Binding-site contacts:
Ligand atom C8 contacts residue SER390 of chain 1.A at 3.2 Å.
Ligand atom O5P contacts residue THR386 of chain 1.A at 2.8 Å (h-bond).
Ligand atom O3P contacts residue ARG466 of chain 1.A at 3.2 Å (salt-bridge).
Ligand atom P2 contacts residue THR389 of chain 1.A at 3.6 Å.
Ligand atom C3' contacts residue ARG590 of chain 1.A at 3.6 Å.
Ligand atom P2 contacts residue SER388 of chain 1.A at 3.6 Å.
Ligand atom C5' contacts residue ARG590 of chain 1.A at 3.4 Å.
Ligand atom C8 contacts residue LEU589 of chain 1.A at 3.2 Å (hydrophobic).
Ligand atom O2P contacts residue THR592 of chain 1.A at 3.4 Å (h-bond).
Ligand atom O6P contacts residue LYS385 of chain 1.A at 3.3 Å (salt-bridge).
Ligand atom O4' contacts residue ALA387 of chain 1.A at 3.2 Å (h-bond).
Ligand atom O5' contacts residue THR386 of chain 1.A at 3.1 Å (h-bond).
Ligand atom N1 contacts residue HIS588 of chain 1.A at 3.5 Å.
Ligand atom O4P contacts residue ALA387 of chain 1.A at 3.2 Å.
Ligand atom O5P contacts residue LYS385 of chain 1.A at 2.8 Å (salt-bridge).
Ligand atom N6 contacts residue TYR581 of chain 1.A at 3.3 Å (h-bond).
Ligand atom P2 contacts residue LYS385 of chain 1.A at 3.5 Å.
Ligand atom N6 contacts residue HIS588 of chain 1.A at 3.4 Å.
Ligand atom P2 contacts residue ALA387 of chain 1.A at 3.5 Å.
Ligand atom O3P contacts residue LYS595 of chain 1.A at 2.6 Å (salt-bridge).
Ligand atom N7 contacts residue SER390 of chain 1.A at 2.5 Å (h-bond).
Ligand atom P1 contacts residue ARG466 of chain 1.A at 3.6 Å.
Ligand atom O1P contacts residue SER474 of chain 1.A at 3.1 Å (h-bond).
Ligand atom O5P contacts residue SER388 of chain 1.A at 2.9 Å (h-bond).
Ligand atom P2 contacts residue THR386 of chain 1.A at 3.6 Å.
Ligand atom O2' contacts residue LYS591 of chain 1.A at 3.4 Å.
Ligand atom O3' contacts residue ARG466 of chain 1.A at 2.9 Å (salt-bridge).
Ligand atom N7 contacts residue HIS588 of chain 1.A at 3.1 Å.
Ligand atom O6P contacts residue ARG590 of chain 1.A at 3.1 Å.
Ligand atom O5' contacts residue LYS385 of chain 1.A at 3.0 Å.
Ligand atom O5' contacts residue ALA387 of chain 1.A at 3.1 Å (h-bond).
Ligand atom N6 contacts residue SER587 of chain 1.A at 2.7 Å (h-bond).
Ligand atom O4P contacts residue THR389 of chain 1.A at 2.7 Å (h-bond).
Ligand atom O5P contacts residue ALA387 of chain 1.A at 3.4 Å (h-bond).
Ligand atom O1P contacts residue THR592 of chain 1.A at 2.4 Å (h-bond).
Ligand atom C6 contacts residue HIS588 of chain 1.A at 3.4 Å.
Ligand atom C4 contacts residue ALA387 of chain 1.A at 3.5 Å (hydrophobic).
Ligand atom N7 contacts residue SER587 of chain 1.A at 3.5 Å (h-bond).
Ligand atom O4P contacts residue SER388 of chain 1.A at 2.9 Å (h-bond).
Ligand atom O6P contacts residue THR389 of chain 1.A at 3.3 Å (h-bond).

This small molecule binds to this protein.
Small molecule (SMILES): Nc1ncnc2c1ncn2[C@@H]1O[C@H](COP(=O)(O)O)[C@@H](OP(=O)(O)O)[C@H]1O

Sequence of chain 1.A:
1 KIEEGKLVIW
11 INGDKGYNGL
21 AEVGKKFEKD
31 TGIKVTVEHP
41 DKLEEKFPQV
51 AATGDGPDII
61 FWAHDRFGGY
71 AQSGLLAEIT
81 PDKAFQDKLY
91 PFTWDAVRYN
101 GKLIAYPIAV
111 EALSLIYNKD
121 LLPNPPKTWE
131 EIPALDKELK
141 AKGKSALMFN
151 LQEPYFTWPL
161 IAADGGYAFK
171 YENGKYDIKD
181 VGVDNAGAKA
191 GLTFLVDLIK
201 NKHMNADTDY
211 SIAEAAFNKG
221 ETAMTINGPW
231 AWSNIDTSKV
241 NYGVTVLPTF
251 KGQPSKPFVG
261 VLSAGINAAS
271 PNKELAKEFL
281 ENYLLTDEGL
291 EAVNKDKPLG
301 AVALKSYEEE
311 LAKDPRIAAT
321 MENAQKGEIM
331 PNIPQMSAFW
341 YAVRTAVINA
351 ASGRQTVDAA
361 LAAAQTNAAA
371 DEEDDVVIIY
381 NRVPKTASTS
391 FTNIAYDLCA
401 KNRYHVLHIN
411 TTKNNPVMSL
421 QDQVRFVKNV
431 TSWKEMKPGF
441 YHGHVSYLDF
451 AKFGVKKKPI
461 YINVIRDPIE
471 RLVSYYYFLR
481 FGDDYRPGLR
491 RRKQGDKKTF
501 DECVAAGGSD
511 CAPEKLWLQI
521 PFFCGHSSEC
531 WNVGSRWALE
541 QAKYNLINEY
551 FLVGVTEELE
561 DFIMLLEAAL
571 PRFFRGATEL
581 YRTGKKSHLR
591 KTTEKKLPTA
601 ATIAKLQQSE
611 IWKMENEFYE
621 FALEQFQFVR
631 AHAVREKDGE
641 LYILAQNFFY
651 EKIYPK